This small molecule binds to this protein.
Small molecule (SMILES): O=C[C@@H](O)[C@@H](O)[C@@H](O)CO

Sequence of chain 3.A:
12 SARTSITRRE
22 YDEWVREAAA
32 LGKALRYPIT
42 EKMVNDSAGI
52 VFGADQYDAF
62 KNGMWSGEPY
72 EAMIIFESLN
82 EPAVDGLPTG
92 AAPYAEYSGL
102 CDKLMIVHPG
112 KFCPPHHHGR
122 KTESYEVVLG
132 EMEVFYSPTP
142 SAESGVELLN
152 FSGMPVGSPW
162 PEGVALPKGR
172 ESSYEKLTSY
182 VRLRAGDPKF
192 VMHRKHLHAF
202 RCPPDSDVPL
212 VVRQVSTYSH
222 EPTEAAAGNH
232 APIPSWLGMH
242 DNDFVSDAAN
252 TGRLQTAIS

Binding-site contacts:
Ligand atom O1 contacts residue GLU124 of chain 3.A at 2.8 Å (salt-bridge).
Ligand atom C1 contacts residue HIS117 of chain 3.A at 3.6 Å.
Ligand atom C4 contacts residue ILE76 of chain 3.A at 3.6 Å (hydrophobic).
Ligand atom C3 contacts residue ILE76 of chain 3.A at 4.0 Å (hydrophobic).
Ligand atom O2 contacts residue HIS119 of chain 3.A at 2.8 Å (h-bond).
Ligand atom C2 contacts residue CO1 of chain 3.B at 2.9 Å.
Ligand atom O4 contacts residue ARG254 of chain 3.A at 2.9 Å (salt-bridge).
Ligand atom O5 contacts residue PHE53 of chain 3.A at 3.8 Å.
Ligand atom C2 contacts residue HIS119 of chain 3.A at 4.0 Å.
Ligand atom C2 contacts residue HIS117 of chain 3.A at 4.0 Å.
Ligand atom O1 contacts residue HIS199 of chain 3.A at 3.1 Å (h-bond).
Ligand atom C2 contacts residue GLN215 of chain 3.A at 3.2 Å.
Ligand atom C1 contacts residue GLN215 of chain 3.A at 3.7 Å.
Ligand atom O2 contacts residue GLU124 of chain 3.A at 3.0 Å (salt-bridge).
Ligand atom C2 contacts residue GLU124 of chain 3.A at 3.2 Å.
Ligand atom O4 contacts residue LYS122 of chain 3.A at 3.7 Å.
Ligand atom O2 contacts residue LYS122 of chain 3.A at 3.0 Å (salt-bridge).
Ligand atom O2 contacts residue CO1 of chain 3.B at 2.2 Å.
Ligand atom O2 contacts residue HIS117 of chain 3.A at 3.2 Å (h-bond).
Ligand atom C1 contacts residue CYS114 of chain 3.A at 3.9 Å (hydrophobic).
Ligand atom O5 contacts residue PHE245 of chain 3.A at 4.0 Å.
Ligand atom C5 contacts residue ILE76 of chain 3.A at 4.1 Å (hydrophobic).
Ligand atom O4 contacts residue GLU222 of chain 3.A at 3.1 Å (salt-bridge).
Ligand atom C1 contacts residue PHE201 of chain 3.A at 4.1 Å (hydrophobic).
Ligand atom C5 contacts residue ARG254 of chain 3.A at 3.7 Å.
Ligand atom O1 contacts residue HIS117 of chain 3.A at 3.3 Å (h-bond).
Ligand atom C5 contacts residue CYS114 of chain 3.A at 3.8 Å (hydrophobic).
Ligand atom O3 contacts residue LYS104 of chain 3.A at 2.8 Å (salt-bridge).
Ligand atom C2 contacts residue LYS122 of chain 3.A at 3.5 Å.
Ligand atom O3 contacts residue GLN215 of chain 3.A at 3.1 Å (h-bond).
Ligand atom C4 contacts residue ARG254 of chain 3.A at 3.1 Å.
Ligand atom C3 contacts residue GLN215 of chain 3.A at 3.3 Å.
Ligand atom O5 contacts residue ARG254 of chain 3.A at 3.1 Å (salt-bridge).
Ligand atom O3 contacts residue LYS122 of chain 3.A at 3.3 Å (salt-bridge).
Ligand atom C3 contacts residue LYS122 of chain 3.A at 3.9 Å.
Ligand atom C1 contacts residue CO1 of chain 3.B at 2.9 Å.
Ligand atom C3 contacts residue LYS104 of chain 3.A at 4.1 Å.
Ligand atom O1 contacts residue PHE201 of chain 3.A at 3.8 Å.
Ligand atom C1 contacts residue GLU124 of chain 3.A at 3.6 Å.
Ligand atom O1 contacts residue CO1 of chain 3.B at 2.3 Å.